This protein binds this small molecule.
Small molecule (SMILES): Nc1ncnc2c1ncn2[C@@H]1O[C@H](CO[P](=O)(O)O[P](=O)(O)CP(=O)(O)O)[C@@H](O)[C@H]1O

Sequence of chain 1.F:
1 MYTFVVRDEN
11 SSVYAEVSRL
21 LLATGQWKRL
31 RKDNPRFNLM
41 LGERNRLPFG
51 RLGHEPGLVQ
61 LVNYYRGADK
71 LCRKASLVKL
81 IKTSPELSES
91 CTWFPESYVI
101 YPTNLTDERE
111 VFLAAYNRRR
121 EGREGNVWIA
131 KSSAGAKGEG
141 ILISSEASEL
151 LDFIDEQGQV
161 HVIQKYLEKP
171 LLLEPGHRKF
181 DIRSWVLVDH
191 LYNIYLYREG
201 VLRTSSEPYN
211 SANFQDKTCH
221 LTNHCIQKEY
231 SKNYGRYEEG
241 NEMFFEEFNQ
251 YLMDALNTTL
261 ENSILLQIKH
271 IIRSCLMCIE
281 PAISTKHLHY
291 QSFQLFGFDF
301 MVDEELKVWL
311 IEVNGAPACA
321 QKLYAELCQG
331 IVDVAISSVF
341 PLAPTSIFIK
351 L

Binding-site contacts:
Ligand atom N7 contacts residue GLN164 of chain 1.F at 3.5 Å (h-bond).
Ligand atom C3' contacts residue THR222 of chain 1.F at 3.6 Å.
Ligand atom O3' contacts residue ASP181 of chain 1.F at 3.4 Å (salt-bridge).
Ligand atom O1B contacts residue GLU312 of chain 1.F at 2.9 Å (salt-bridge).
Ligand atom C8 contacts residue ILE129 of chain 1.F at 3.7 Å (hydrophobic).
Ligand atom O1B contacts residue LYS74 of chain 1.F at 2.9 Å (salt-bridge).
Ligand atom PB contacts residue LYS74 of chain 1.F at 3.6 Å.
Ligand atom O2A contacts residue LYS131 of chain 1.F at 3.1 Å.
Ligand atom PA contacts residue LYS131 of chain 1.F at 3.7 Å.
Ligand atom C8 contacts residue LYS131 of chain 1.F at 3.6 Å.
Ligand atom C2 contacts residue LEU167 of chain 1.F at 3.7 Å (hydrophobic).
Ligand atom O2' contacts residue MET301 of chain 1.F at 3.3 Å (h-bond).
Ligand atom O2' contacts residue THR222 of chain 1.F at 3.6 Å.
Ligand atom C3B contacts residue GLY138 of chain 1.F at 3.7 Å.
Ligand atom O2A contacts residue ILE311 of chain 1.F at 3.1 Å.
Ligand atom O2A contacts residue GLU312 of chain 1.F at 3.7 Å.
Ligand atom O3G contacts residue GLU312 of chain 1.F at 2.7 Å (salt-bridge).
Ligand atom C2 contacts residue TYR166 of chain 1.F at 3.6 Å (hydrophobic).
Ligand atom O3' contacts residue LEU221 of chain 1.F at 3.2 Å.
Ligand atom N7 contacts residue ILE129 of chain 1.F at 3.6 Å.
Ligand atom C2 contacts residue LYS179 of chain 1.F at 3.5 Å.
Ligand atom C5' contacts residue ILE311 of chain 1.F at 3.4 Å (hydrophobic).
Ligand atom N6 contacts residue TYR166 of chain 1.F at 3.7 Å.
Ligand atom N7 contacts residue LYS131 of chain 1.F at 3.2 Å (salt-bridge).
Ligand atom O2G contacts residue LYS137 of chain 1.F at 3.0 Å (salt-bridge).
Ligand atom N6 contacts residue ILE129 of chain 1.F at 3.5 Å.
Ligand atom C8 contacts residue ILE311 of chain 1.F at 3.7 Å (hydrophobic).
Ligand atom N1 contacts residue TYR166 of chain 1.F at 3.4 Å.
Ligand atom O2' contacts residue LYS179 of chain 1.F at 3.1 Å.
Ligand atom O1A contacts residue LYS131 of chain 1.F at 3.1 Å.
Ligand atom O3A contacts residue GLU312 of chain 1.F at 3.0 Å (salt-bridge).
Ligand atom N6 contacts residue GLN164 of chain 1.F at 3.1 Å (h-bond).
Ligand atom N3 contacts residue LYS179 of chain 1.F at 3.2 Å (salt-bridge).
Ligand atom O2B contacts residue LYS74 of chain 1.F at 3.4 Å (salt-bridge).
Ligand atom O2G contacts residue GLY138 of chain 1.F at 3.7 Å.
Ligand atom N6 contacts residue LYS165 of chain 1.F at 2.8 Å (salt-bridge).
Ligand atom O2A contacts residue LYS74 of chain 1.F at 3.5 Å.
Ligand atom C3' contacts residue ASP181 of chain 1.F at 3.5 Å.
Ligand atom N1 contacts residue LEU167 of chain 1.F at 3.1 Å (h-bond).
Ligand atom O3' contacts residue THR222 of chain 1.F at 2.5 Å (h-bond).